This protein binds this small molecule.
Small molecule (SMILES): CC1=C(CCC(=O)O)C2=Cc3c(CCC(=O)O)c(C)c4n3[Fe@]35n6c(c(C)c(CCC(=O)O)c6=CC1=[N+]23)=CC1=[N+]5C(=C4)C(C)=C1CCC(=O)O

Sequence of chain 1.A:
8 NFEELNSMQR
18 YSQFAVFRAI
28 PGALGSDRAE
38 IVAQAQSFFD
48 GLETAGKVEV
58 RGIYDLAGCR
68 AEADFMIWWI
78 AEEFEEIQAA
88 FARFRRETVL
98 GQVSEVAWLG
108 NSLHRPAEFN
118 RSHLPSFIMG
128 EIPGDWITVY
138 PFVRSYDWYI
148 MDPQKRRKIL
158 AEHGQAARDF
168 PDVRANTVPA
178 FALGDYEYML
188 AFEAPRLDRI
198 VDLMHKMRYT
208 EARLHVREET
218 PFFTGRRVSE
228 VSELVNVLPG

Binding-site contacts:
Ligand atom O2D contacts residue ARG210 of chain 1.A at 3.3 Å (salt-bridge).
Ligand atom CGC contacts residue HIS120 of chain 1.A at 3.5 Å.
Ligand atom C1B contacts residue HIS120 of chain 1.A at 3.5 Å.
Ligand atom CBB contacts residue LEU157 of chain 1.A at 3.5 Å (hydrophobic).
Ligand atom NA contacts residue HIS160 of chain 1.A at 3.3 Å (h-bond).
Ligand atom C3B contacts residue HIS120 of chain 1.A at 3.4 Å.
Ligand atom O1C contacts residue HIS120 of chain 1.A at 3.4 Å.
Ligand atom C3D contacts residue PHE189 of chain 1.A at 3.6 Å (hydrophobic).
Ligand atom CMB contacts residue HIS120 of chain 1.A at 3.6 Å.
Ligand atom CMD contacts residue PHE189 of chain 1.A at 3.2 Å (hydrophobic).
Ligand atom C4D contacts residue HIS160 of chain 1.A at 3.4 Å.
Ligand atom CMD contacts residue MET201 of chain 1.A at 3.3 Å (hydrophobic).
Ligand atom O1D contacts residue ARG210 of chain 1.A at 3.6 Å.
Ligand atom O2D contacts residue PHE139 of chain 1.A at 3.4 Å.
Ligand atom O1A contacts residue TRP145 of chain 1.A at 3.3 Å (h-bond).
Ligand atom CHB contacts residue THR174 of chain 1.A at 3.6 Å.
Ligand atom CGB contacts residue ASN117 of chain 1.A at 3.4 Å.
Ligand atom CMA contacts residue ARG141 of chain 1.A at 3.3 Å.
Ligand atom CGD contacts residue ARG210 of chain 1.A at 3.6 Å.
Ligand atom CAB contacts residue HIS120 of chain 1.A at 3.4 Å.
Ligand atom CHA contacts residue HIS160 of chain 1.A at 3.6 Å.
Ligand atom ND contacts residue HIS160 of chain 1.A at 3.1 Å (h-bond).
Ligand atom O1B contacts residue ASN117 of chain 1.A at 3.1 Å (h-bond).
Ligand atom FE contacts residue HIS160 of chain 1.A at 2.5 Å.
Ligand atom NB contacts residue HIS160 of chain 1.A at 3.3 Å (h-bond).
Ligand atom CGA contacts residue TRP145 of chain 1.A at 3.4 Å (hydrophobic).
Ligand atom CBD contacts residue TYR137 of chain 1.A at 3.4 Å (hydrophobic).
Ligand atom CMC contacts residue ALA164 of chain 1.A at 3.0 Å (hydrophobic).
Ligand atom CAD contacts residue TYR137 of chain 1.A at 3.1 Å (hydrophobic).
Ligand atom O2C contacts residue HIS120 of chain 1.A at 3.0 Å (h-bond).
Ligand atom NC contacts residue HIS160 of chain 1.A at 3.1 Å (h-bond).
Ligand atom C2D contacts residue PHE189 of chain 1.A at 3.1 Å (hydrophobic).
Ligand atom C2B contacts residue HIS120 of chain 1.A at 3.4 Å.
Ligand atom CHD contacts residue PHE189 of chain 1.A at 3.3 Å (hydrophobic).
Ligand atom C4B contacts residue HIS120 of chain 1.A at 3.4 Å.
Ligand atom C2A contacts residue ARG141 of chain 1.A at 3.5 Å.
Ligand atom CMA contacts residue PHE139 of chain 1.A at 3.3 Å (hydrophobic).
Ligand atom C1D contacts residue PHE189 of chain 1.A at 3.3 Å (hydrophobic).
Ligand atom O1A contacts residue ARG141 of chain 1.A at 2.7 Å (salt-bridge).
Ligand atom O2A contacts residue TRP145 of chain 1.A at 2.7 Å (h-bond).